Binding-site contacts:
Ligand atom C3' contacts residue PO41 of chain 2.G at 3.9 Å.
Ligand atom C2' contacts residue TYR192 of chain 2.B at 3.7 Å (hydrophobic).
Ligand atom C4 contacts residue PHE55 of chain 2.B at 4.1 Å (hydrophobic).
Ligand atom O3' contacts residue PO41 of chain 2.G at 2.8 Å (h-bond).
Ligand atom C4 contacts residue TYR192 of chain 2.B at 3.8 Å (hydrophobic).
Ligand atom N3 contacts residue PHE55 of chain 2.B at 3.3 Å.
Ligand atom N6 contacts residue THR191 of chain 2.B at 3.9 Å.
Ligand atom C5 contacts residue TYR192 of chain 2.B at 3.5 Å (hydrophobic).
Ligand atom O2' contacts residue PO41 of chain 2.G at 3.2 Å (h-bond).
Ligand atom C6 contacts residue TYR192 of chain 2.B at 3.8 Å (hydrophobic).
Ligand atom C8 contacts residue TYR192 of chain 2.B at 3.7 Å (hydrophobic).
Ligand atom N3 contacts residue TYR69 of chain 2.B at 4.0 Å.
Ligand atom N3 contacts residue TYR192 of chain 2.B at 4.0 Å.
Ligand atom O2' contacts residue TYR192 of chain 2.B at 3.5 Å.
Ligand atom N9 contacts residue LEU70 of chain 2.B at 4.0 Å.
Ligand atom C4' contacts residue PHE55 of chain 2.B at 4.0 Å (hydrophobic).
Ligand atom C6 contacts residue TYR69 of chain 2.B at 3.6 Å (hydrophobic).
Ligand atom O3' contacts residue GLY112 of chain 2.B at 3.6 Å.
Ligand atom C1' contacts residue PHE55 of chain 2.B at 3.5 Å (hydrophobic).
Ligand atom O4' contacts residue PHE55 of chain 2.B at 3.0 Å.
Ligand atom N1 contacts residue TYR69 of chain 2.B at 3.4 Å (h-bond).
Ligand atom C5' contacts residue TRP76 of chain 2.B at 3.7 Å (hydrophobic).
Ligand atom N7 contacts residue TYR192 of chain 2.B at 3.5 Å.
Ligand atom N1 contacts residue THR191 of chain 2.B at 3.4 Å (h-bond).
Ligand atom O4' contacts residue TRP76 of chain 2.B at 3.9 Å.
Ligand atom N1 contacts residue TYR192 of chain 2.B at 3.7 Å.
Ligand atom C2 contacts residue TYR69 of chain 2.B at 3.5 Å (hydrophobic).
Ligand atom C5 contacts residue LEU70 of chain 2.B at 3.9 Å (hydrophobic).
Ligand atom O5' contacts residue LEU70 of chain 2.B at 3.8 Å.
Ligand atom N7 contacts residue LEU70 of chain 2.B at 3.5 Å.
Ligand atom C4' contacts residue TRP76 of chain 2.B at 3.6 Å (hydrophobic).
Ligand atom C5' contacts residue LEU70 of chain 2.B at 3.8 Å (hydrophobic).
Ligand atom O3' contacts residue ARG113 of chain 2.B at 3.9 Å.
Ligand atom C2 contacts residue PHE55 of chain 2.B at 3.8 Å (hydrophobic).
Ligand atom C2 contacts residue TYR192 of chain 2.B at 3.9 Å (hydrophobic).
Ligand atom C8 contacts residue LEU70 of chain 2.B at 3.7 Å (hydrophobic).
Ligand atom C2 contacts residue THR191 of chain 2.B at 3.7 Å.
Ligand atom C6 contacts residue THR191 of chain 2.B at 4.0 Å.
Ligand atom O4' contacts residue LEU70 of chain 2.B at 3.3 Å.
Ligand atom N9 contacts residue TYR192 of chain 2.B at 4.1 Å.

The protein below binds the small molecule below.
Small molecule (SMILES): Nc1ncnc2c1ncn2[C@@H]1O[C@H](CO)[C@@H](O)[C@H]1O

Sequence of chain 2.B:
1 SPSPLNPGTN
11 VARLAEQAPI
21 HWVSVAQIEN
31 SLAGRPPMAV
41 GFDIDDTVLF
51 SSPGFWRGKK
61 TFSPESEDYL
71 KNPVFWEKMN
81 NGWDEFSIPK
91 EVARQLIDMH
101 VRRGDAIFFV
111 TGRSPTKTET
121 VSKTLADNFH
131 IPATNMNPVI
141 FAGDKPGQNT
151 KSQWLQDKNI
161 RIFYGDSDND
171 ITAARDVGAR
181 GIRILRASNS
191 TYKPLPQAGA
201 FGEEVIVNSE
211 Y